A small-molecule ligand and the protein it binds are described below.
Small molecule (SMILES): CC(=O)N[C@@H]1[C@@H](O)[C@H](O)[C@@H](CO)O[C@H]1O

Sequence of chain 1.A:
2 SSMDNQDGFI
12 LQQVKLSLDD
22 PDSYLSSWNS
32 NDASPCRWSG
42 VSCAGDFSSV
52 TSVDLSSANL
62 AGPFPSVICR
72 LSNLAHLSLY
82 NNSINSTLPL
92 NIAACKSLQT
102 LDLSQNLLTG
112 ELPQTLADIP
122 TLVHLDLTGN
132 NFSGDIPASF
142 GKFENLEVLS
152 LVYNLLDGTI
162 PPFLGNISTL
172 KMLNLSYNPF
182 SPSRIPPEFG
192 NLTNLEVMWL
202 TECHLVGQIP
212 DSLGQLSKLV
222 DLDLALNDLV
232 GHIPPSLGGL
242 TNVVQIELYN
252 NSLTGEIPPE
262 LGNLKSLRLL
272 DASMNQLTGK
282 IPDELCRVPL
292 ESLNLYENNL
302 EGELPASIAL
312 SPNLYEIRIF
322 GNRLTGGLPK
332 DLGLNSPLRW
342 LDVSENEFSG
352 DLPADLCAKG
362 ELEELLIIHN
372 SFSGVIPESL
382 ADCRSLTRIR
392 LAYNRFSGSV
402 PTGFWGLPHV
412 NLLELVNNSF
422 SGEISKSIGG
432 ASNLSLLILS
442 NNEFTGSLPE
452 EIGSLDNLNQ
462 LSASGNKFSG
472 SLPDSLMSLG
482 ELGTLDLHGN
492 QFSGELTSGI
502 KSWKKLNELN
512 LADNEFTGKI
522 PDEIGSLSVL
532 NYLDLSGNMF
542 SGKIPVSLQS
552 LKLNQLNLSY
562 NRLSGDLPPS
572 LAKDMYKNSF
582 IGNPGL

Binding-site contacts:
Ligand atom C1 contacts residue ASN434 of chain 1.A at 1.4 Å.
Ligand atom O7 contacts residue HIS410 of chain 1.A at 3.4 Å (h-bond).
Ligand atom O5 contacts residue ASN434 of chain 1.A at 2.3 Å (h-bond).
Ligand atom O6 contacts residue THR388 of chain 1.A at 4.4 Å.
Ligand atom C4 contacts residue ASN434 of chain 1.A at 4.2 Å.
Ligand atom C8 contacts residue ASN434 of chain 1.A at 3.9 Å.
Ligand atom C6 contacts residue ASN412 of chain 1.A at 4.3 Å.
Ligand atom C5 contacts residue ASN434 of chain 1.A at 3.6 Å.
Ligand atom C5 contacts residue ASN412 of chain 1.A at 4.4 Å.
Ligand atom O5 contacts residue ASN412 of chain 1.A at 3.9 Å.
Ligand atom C7 contacts residue ASN434 of chain 1.A at 3.2 Å.
Ligand atom C3 contacts residue ASN434 of chain 1.A at 3.8 Å.
Ligand atom N2 contacts residue ASN434 of chain 1.A at 2.9 Å (h-bond).
Ligand atom O5 contacts residue HIS410 of chain 1.A at 4.3 Å.
Ligand atom C2 contacts residue ASN434 of chain 1.A at 2.5 Å.
Ligand atom O7 contacts residue ASN434 of chain 1.A at 3.2 Å (h-bond).
Ligand atom O6 contacts residue ASN412 of chain 1.A at 4.4 Å.